Sequence of chain 1.F:
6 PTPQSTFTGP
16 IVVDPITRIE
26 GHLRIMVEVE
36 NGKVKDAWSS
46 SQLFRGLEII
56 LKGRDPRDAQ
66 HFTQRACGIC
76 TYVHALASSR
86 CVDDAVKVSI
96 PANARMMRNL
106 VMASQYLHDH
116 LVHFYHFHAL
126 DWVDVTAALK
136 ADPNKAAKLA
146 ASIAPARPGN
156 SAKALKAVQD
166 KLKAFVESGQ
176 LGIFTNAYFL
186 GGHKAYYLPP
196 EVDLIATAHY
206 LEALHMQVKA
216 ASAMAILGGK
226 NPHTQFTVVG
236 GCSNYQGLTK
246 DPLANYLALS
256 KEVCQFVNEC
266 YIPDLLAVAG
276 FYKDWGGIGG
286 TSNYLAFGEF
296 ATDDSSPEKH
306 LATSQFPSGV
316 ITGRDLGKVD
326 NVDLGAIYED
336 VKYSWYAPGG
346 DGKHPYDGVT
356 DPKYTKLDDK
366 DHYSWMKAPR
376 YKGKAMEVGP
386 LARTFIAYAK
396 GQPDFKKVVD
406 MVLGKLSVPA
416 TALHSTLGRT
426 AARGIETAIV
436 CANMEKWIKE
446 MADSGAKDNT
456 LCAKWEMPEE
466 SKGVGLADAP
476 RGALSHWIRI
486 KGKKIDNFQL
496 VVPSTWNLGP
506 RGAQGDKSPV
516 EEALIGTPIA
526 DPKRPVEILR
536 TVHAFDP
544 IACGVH

Binding-site contacts:
Ligand atom C2 contacts residue ALA474 of chain 1.F at 3.9 Å (hydrophobic).
Ligand atom N1 contacts residue ARG476 of chain 1.F at 3.6 Å.
Ligand atom O3 contacts residue CYS546 of chain 1.F at 3.9 Å.
Ligand atom C3 contacts residue CYS75 of chain 1.F at 3.2 Å (hydrophobic).
Ligand atom C2 contacts residue CYS75 of chain 1.F at 3.0 Å (hydrophobic).
Ligand atom FE contacts residue CSO543 of chain 1.F at 4.0 Å.
Ligand atom O3 contacts residue PRO498 of chain 1.F at 3.4 Å.
Ligand atom FE contacts residue CYS546 of chain 1.F at 2.2 Å.
Ligand atom C1 contacts residue NI1 of chain 1.Z at 3.6 Å.
Ligand atom O3 contacts residue HIS79 of chain 1.F at 3.5 Å (h-bond).
Ligand atom N1 contacts residue CYS546 of chain 1.F at 3.5 Å.
Ligand atom C2 contacts residue ARG476 of chain 1.F at 3.4 Å.
Ligand atom O3 contacts residue VAL78 of chain 1.F at 3.5 Å.
Ligand atom C3 contacts residue HIS79 of chain 1.F at 3.5 Å.
Ligand atom C3 contacts residue PRO498 of chain 1.F at 3.8 Å (hydrophobic).
Ligand atom N1 contacts residue VAL497 of chain 1.F at 3.8 Å.
Ligand atom O3 contacts residue ALA474 of chain 1.F at 3.7 Å.
Ligand atom C1 contacts residue ARG476 of chain 1.F at 3.5 Å.
Ligand atom FE contacts residue NI1 of chain 1.Z at 2.5 Å.
Ligand atom C3 contacts residue NI1 of chain 1.Z at 4.1 Å.
Ligand atom N2 contacts residue ARG476 of chain 1.F at 3.0 Å (salt-bridge).
Ligand atom C1 contacts residue CYS546 of chain 1.F at 3.0 Å (hydrophobic).
Ligand atom O3 contacts residue VAL497 of chain 1.F at 3.3 Å.
Ligand atom O3 contacts residue LEU479 of chain 1.F at 3.5 Å.
Ligand atom N2 contacts residue PRO475 of chain 1.F at 3.6 Å.
Ligand atom C1 contacts residue VAL497 of chain 1.F at 3.6 Å (hydrophobic).
Ligand atom C1 contacts residue PRO498 of chain 1.F at 3.8 Å (hydrophobic).
Ligand atom N1 contacts residue CSO543 of chain 1.F at 3.9 Å.
Ligand atom N2 contacts residue CYS75 of chain 1.F at 3.4 Å.
Ligand atom C1 contacts residue SER499 of chain 1.F at 3.8 Å.
Ligand atom C3 contacts residue VAL497 of chain 1.F at 3.4 Å (hydrophobic).
Ligand atom C1 contacts residue CSO543 of chain 1.F at 3.7 Å.
Ligand atom C3 contacts residue VAL78 of chain 1.F at 3.7 Å (hydrophobic).
Ligand atom N1 contacts residue PRO498 of chain 1.F at 3.6 Å.
Ligand atom C3 contacts residue CYS546 of chain 1.F at 3.0 Å (hydrophobic).
Ligand atom C2 contacts residue NI1 of chain 1.Z at 3.6 Å.
Ligand atom FE contacts residue CYS75 of chain 1.F at 2.3 Å.
Ligand atom N1 contacts residue SER499 of chain 1.F at 2.9 Å (h-bond).
Ligand atom N2 contacts residue ALA474 of chain 1.F at 3.5 Å.
Ligand atom O3 contacts residue CYS75 of chain 1.F at 4.1 Å.

A small-molecule ligand and the protein it binds are described below.
Small molecule (SMILES): N#C[Fe](=C=O)C#N